This protein binds this small molecule.
Small molecule (SMILES): Nc1ncnc2c1ncn2[C@@H]1O[C@H](CO[P](=O)(O)O[P](=O)(O)NP(=O)(O)O)[C@@H](O)[C@H]1O

Binding-site contacts:
Ligand atom O1B contacts residue SER454 of chain 1.B at 2.9 Å (h-bond).
Ligand atom N3B contacts residue ARG651 of chain 1.D at 3.4 Å (salt-bridge).
Ligand atom O3A contacts residue ALA452 of chain 1.B at 3.3 Å (h-bond).
Ligand atom C1' contacts residue GLU654 of chain 1.D at 3.3 Å.
Ligand atom O3G contacts residue ARG651 of chain 1.D at 2.9 Å (salt-bridge).
Ligand atom O1G contacts residue ASN555 of chain 1.B at 3.6 Å.
Ligand atom N3B contacts residue MG1 of chain 1.DA at 3.1 Å.
Ligand atom O1A contacts residue SER454 of chain 1.B at 3.0 Å (h-bond).
Ligand atom PB contacts residue LYS453 of chain 1.B at 3.5 Å.
Ligand atom O4' contacts residue SER450 of chain 1.B at 3.7 Å.
Ligand atom O1A contacts residue MG1 of chain 1.DA at 3.7 Å.
Ligand atom O2A contacts residue MG1 of chain 1.DA at 1.9 Å.
Ligand atom O1A contacts residue ALA452 of chain 1.B at 3.1 Å.
Ligand atom O1A contacts residue GLN455 of chain 1.B at 2.6 Å (h-bond).
Ligand atom O2G contacts residue GLU498 of chain 1.D at 3.1 Å (salt-bridge).
Ligand atom O2B contacts residue ALA452 of chain 1.B at 3.4 Å (h-bond).
Ligand atom N3 contacts residue SER450 of chain 1.B at 3.3 Å (h-bond).
Ligand atom O2B contacts residue THR451 of chain 1.B at 3.5 Å (h-bond).
Ligand atom O2G contacts residue MG1 of chain 1.DA at 2.0 Å.
Ligand atom PG contacts residue ARG651 of chain 1.D at 3.5 Å.
Ligand atom O3A contacts residue MG1 of chain 1.DA at 3.1 Å.
Ligand atom O1A contacts residue LYS453 of chain 1.B at 3.3 Å (salt-bridge).
Ligand atom O3' contacts residue GLU654 of chain 1.D at 2.6 Å (salt-bridge).
Ligand atom O2A contacts residue GLU498 of chain 1.D at 3.0 Å (salt-bridge).
Ligand atom N3B contacts residue LYS453 of chain 1.B at 3.6 Å (salt-bridge).
Ligand atom O3G contacts residue SER450 of chain 1.B at 3.6 Å.
Ligand atom O2B contacts residue LYS453 of chain 1.B at 2.6 Å (salt-bridge).
Ligand atom O1B contacts residue MG1 of chain 1.DA at 2.0 Å.
Ligand atom O2G contacts residue ARG651 of chain 1.D at 3.1 Å (salt-bridge).
Ligand atom C2' contacts residue GLU654 of chain 1.D at 3.3 Å.
Ligand atom O1G contacts residue LYS453 of chain 1.B at 2.8 Å (salt-bridge).
Ligand atom C3' contacts residue GLU654 of chain 1.D at 3.4 Å.
Ligand atom C5' contacts residue SER450 of chain 1.B at 3.7 Å.
Ligand atom PB contacts residue MG1 of chain 1.DA at 2.8 Å.
Ligand atom PA contacts residue MG1 of chain 1.DA at 3.0 Å.
Ligand atom O3A contacts residue SER450 of chain 1.B at 3.4 Å.
Ligand atom N6 contacts residue TYR410 of chain 1.B at 3.3 Å (h-bond).
Ligand atom O2' contacts residue GLU654 of chain 1.D at 2.7 Å (salt-bridge).
Ligand atom N3B contacts residue SER450 of chain 1.B at 2.9 Å (h-bond).
Ligand atom PG contacts residue MG1 of chain 1.DA at 3.0 Å.

Sequence of chain 1.D:
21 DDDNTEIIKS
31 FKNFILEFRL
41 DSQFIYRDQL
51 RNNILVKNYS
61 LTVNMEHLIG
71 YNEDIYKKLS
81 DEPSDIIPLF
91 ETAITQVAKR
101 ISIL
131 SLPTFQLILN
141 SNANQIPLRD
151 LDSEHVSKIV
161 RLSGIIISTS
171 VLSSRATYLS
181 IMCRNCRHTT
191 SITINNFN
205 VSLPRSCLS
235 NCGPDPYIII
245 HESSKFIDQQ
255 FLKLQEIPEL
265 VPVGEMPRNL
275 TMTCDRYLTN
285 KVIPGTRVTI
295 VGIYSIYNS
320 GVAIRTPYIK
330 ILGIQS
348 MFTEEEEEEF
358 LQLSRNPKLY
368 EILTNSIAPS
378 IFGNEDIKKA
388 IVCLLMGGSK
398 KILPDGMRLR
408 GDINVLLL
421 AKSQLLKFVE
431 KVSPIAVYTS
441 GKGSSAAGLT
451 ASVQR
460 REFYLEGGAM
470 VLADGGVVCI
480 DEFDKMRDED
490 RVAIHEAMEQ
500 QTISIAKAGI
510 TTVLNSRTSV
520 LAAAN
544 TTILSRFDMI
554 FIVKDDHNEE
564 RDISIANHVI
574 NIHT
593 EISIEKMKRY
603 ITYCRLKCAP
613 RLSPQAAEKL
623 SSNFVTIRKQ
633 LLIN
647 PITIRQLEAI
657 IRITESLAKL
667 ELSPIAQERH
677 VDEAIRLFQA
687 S

Sequence of chain 1.B:
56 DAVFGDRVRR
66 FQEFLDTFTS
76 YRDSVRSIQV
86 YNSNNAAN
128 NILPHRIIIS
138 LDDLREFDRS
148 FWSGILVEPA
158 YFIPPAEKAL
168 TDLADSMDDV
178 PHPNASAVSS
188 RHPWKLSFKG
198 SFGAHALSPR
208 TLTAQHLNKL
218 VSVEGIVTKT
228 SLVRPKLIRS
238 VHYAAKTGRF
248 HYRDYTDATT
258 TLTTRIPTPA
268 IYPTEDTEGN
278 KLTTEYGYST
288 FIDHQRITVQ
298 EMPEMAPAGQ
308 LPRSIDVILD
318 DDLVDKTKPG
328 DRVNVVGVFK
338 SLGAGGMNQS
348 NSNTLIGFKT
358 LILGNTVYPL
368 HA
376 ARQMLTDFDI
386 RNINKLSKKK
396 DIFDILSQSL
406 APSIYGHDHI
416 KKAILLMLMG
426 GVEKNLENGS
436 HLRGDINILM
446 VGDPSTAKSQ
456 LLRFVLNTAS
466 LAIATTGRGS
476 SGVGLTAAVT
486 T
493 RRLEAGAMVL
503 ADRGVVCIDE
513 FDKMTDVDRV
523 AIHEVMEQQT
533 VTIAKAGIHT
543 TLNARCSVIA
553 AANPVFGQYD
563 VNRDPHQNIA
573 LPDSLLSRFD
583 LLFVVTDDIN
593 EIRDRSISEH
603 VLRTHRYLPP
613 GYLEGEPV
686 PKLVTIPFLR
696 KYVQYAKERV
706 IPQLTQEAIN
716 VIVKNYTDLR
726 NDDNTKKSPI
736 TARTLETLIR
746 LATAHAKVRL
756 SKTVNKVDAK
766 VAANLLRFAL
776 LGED